Binding-site contacts:
Ligand atom OE2 contacts residue LYS224 of chain 1.G at 3.2 Å (salt-bridge).
Ligand atom CG contacts residue PHE220 of chain 1.G at 3.6 Å (hydrophobic).
Ligand atom O contacts residue ASN249 of chain 1.G at 3.0 Å (h-bond).
Ligand atom O contacts residue ARG135 of chain 1.G at 3.2 Å (salt-bridge).
Ligand atom O contacts residue TYR142 of chain 1.G at 2.9 Å (h-bond).
Ligand atom O contacts residue ARG221 of chain 1.G at 2.8 Å (salt-bridge).
Ligand atom N contacts residue GLU246 of chain 1.G at 2.9 Å (salt-bridge).
Ligand atom O contacts residue ASN139 of chain 1.G at 3.0 Å (h-bond).
Ligand atom OD1 contacts residue LYS217 of chain 1.G at 2.8 Å (salt-bridge).
Ligand atom CA contacts residue GLU246 of chain 1.G at 3.7 Å.
Ligand atom OXT contacts residue ARG135 of chain 1.G at 3.3 Å (salt-bridge).
Ligand atom CG2 contacts residue TYR154 of chain 1.G at 3.2 Å (hydrophobic).
Ligand atom N contacts residue ASN187 of chain 1.G at 3.0 Å (h-bond).
Ligand atom OD2 contacts residue ASN249 of chain 1.G at 3.5 Å (h-bond).
Ligand atom OD2 contacts residue LYS217 of chain 1.G at 3.8 Å.
Ligand atom C contacts residue LYS217 of chain 1.G at 3.6 Å.
Ligand atom CG2 contacts residue ILE216 of chain 1.G at 3.8 Å (hydrophobic).
Ligand atom CB contacts residue PHE220 of chain 1.G at 3.6 Å (hydrophobic).
Ligand atom OE2 contacts residue LYS194 of chain 1.G at 3.0 Å (salt-bridge).
Ligand atom O contacts residue LYS217 of chain 1.G at 3.1 Å (salt-bridge).
Ligand atom CG2 contacts residue ASN187 of chain 1.G at 3.4 Å.
Ligand atom CG contacts residue LYS217 of chain 1.G at 3.6 Å.
Ligand atom CE contacts residue ASN249 of chain 1.G at 3.8 Å.
Ligand atom N contacts residue ASN249 of chain 1.G at 3.8 Å.
Ligand atom CG contacts residue SER248 of chain 1.G at 3.6 Å.
Ligand atom C contacts residue ARG135 of chain 1.G at 3.6 Å.
Ligand atom O contacts residue ARG221 of chain 1.G at 2.9 Å (salt-bridge).
Ligand atom O contacts residue ASN187 of chain 1.G at 2.8 Å (h-bond).
Ligand atom OD2 contacts residue SER248 of chain 1.G at 3.1 Å (h-bond).
Ligand atom OG1 contacts residue GLU246 of chain 1.G at 2.7 Å (salt-bridge).
Ligand atom SD contacts residue PHE220 of chain 1.G at 3.6 Å.
Ligand atom OD1 contacts residue SER248 of chain 1.G at 3.4 Å (h-bond).
Ligand atom CG1 contacts residue ASN139 of chain 1.G at 3.4 Å.
Ligand atom CB contacts residue GLU246 of chain 1.G at 3.4 Å.
Ligand atom C contacts residue TYR142 of chain 1.G at 3.8 Å (hydrophobic).
Ligand atom CG2 contacts residue LYS217 of chain 1.G at 3.8 Å.
Ligand atom CA contacts residue GLU246 of chain 1.G at 3.8 Å.
Ligand atom C contacts residue ASN187 of chain 1.G at 3.7 Å.
Ligand atom C contacts residue GLU246 of chain 1.G at 3.8 Å.
Ligand atom OG1 contacts residue ILE216 of chain 1.G at 3.8 Å.

This protein binds this small molecule.
Small molecule (SMILES): CSCC[C@H](NC(=O)[C@H](CCC(=O)O)NC(=O)[C@@H](NC(=O)[C@@H](N)CC(=O)O)[C@@H](C)O)C(=O)N[C@@H](CCC(=O)O)C(=O)N[C@@H](CCC(=O)O)C(=O)N[C@H](C(=O)N[C@@H](CC(=O)O)C(=O)O)C(C)C

Sequence of chain 1.G:
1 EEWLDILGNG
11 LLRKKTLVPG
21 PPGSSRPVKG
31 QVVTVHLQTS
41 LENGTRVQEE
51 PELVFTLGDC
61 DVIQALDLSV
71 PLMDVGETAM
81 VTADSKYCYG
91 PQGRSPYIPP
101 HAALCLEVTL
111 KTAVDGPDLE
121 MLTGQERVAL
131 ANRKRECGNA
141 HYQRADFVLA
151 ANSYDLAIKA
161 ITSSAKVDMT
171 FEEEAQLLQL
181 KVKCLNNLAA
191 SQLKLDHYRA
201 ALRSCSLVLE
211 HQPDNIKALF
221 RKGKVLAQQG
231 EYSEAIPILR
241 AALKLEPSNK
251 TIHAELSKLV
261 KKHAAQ